Binding-site contacts:
Ligand atom O contacts residue ASP298 of chain 1.C at 2.7 Å (salt-bridge).
Ligand atom CAK contacts residue GLY408 of chain 1.C at 3.6 Å.
Ligand atom CAQ contacts residue LEU406 of chain 1.C at 3.6 Å (hydrophobic).
Ligand atom NAL contacts residue LYS293 of chain 1.C at 3.8 Å.
Ligand atom NAL contacts residue ASP378 of chain 1.C at 2.9 Å (salt-bridge).
Ligand atom O contacts residue ZN1 of chain 1.CA at 3.2 Å.
Ligand atom C contacts residue CO31 of chain 1.EA at 3.7 Å.
Ligand atom OAF contacts residue CO31 of chain 1.EA at 2.6 Å (h-bond).
Ligand atom NAL contacts residue ZN1 of chain 1.CA at 3.2 Å.
Ligand atom C contacts residue ASP298 of chain 1.C at 3.7 Å.
Ligand atom C contacts residue ZN1 of chain 1.DA at 2.8 Å.
Ligand atom C contacts residue ASP378 of chain 1.C at 3.3 Å.
Ligand atom OAF contacts residue ASP298 of chain 1.C at 3.4 Å (salt-bridge).
Ligand atom CAH contacts residue GLY408 of chain 1.C at 3.6 Å.
Ligand atom OAF contacts residue LYS293 of chain 1.C at 3.2 Å (salt-bridge).
Ligand atom OAF contacts residue ZN1 of chain 1.CA at 2.2 Å.
Ligand atom CAJ contacts residue LEU406 of chain 1.C at 3.3 Å (hydrophobic).
Ligand atom CAJ contacts residue GLY408 of chain 1.C at 3.5 Å.
Ligand atom OAF contacts residue ASP378 of chain 1.C at 2.8 Å (salt-bridge).
Ligand atom O contacts residue ZN1 of chain 1.DA at 2.3 Å.
Ligand atom NAL contacts residue CO31 of chain 1.EA at 2.4 Å (h-bond).
Ligand atom O contacts residue ASP378 of chain 1.C at 3.3 Å (salt-bridge).
Ligand atom NAL contacts residue ZN1 of chain 1.DA at 2.8 Å.
Ligand atom CAJ contacts residue THR405 of chain 1.C at 3.5 Å.
Ligand atom OAE contacts residue GLY408 of chain 1.C at 3.1 Å (h-bond).
Ligand atom NAL contacts residue LEU406 of chain 1.C at 3.1 Å (h-bond).
Ligand atom CAQ contacts residue GLY408 of chain 1.C at 3.5 Å.
Ligand atom CAI contacts residue GLY408 of chain 1.C at 3.6 Å.
Ligand atom OAE contacts residue THR407 of chain 1.C at 3.5 Å.
Ligand atom OAF contacts residue GLU380 of chain 1.C at 2.6 Å (salt-bridge).
Ligand atom CAP contacts residue GLY408 of chain 1.C at 3.6 Å.
Ligand atom CAP contacts residue MET315 of chain 1.C at 3.7 Å (hydrophobic).
Ligand atom C contacts residue ZN1 of chain 1.CA at 3.5 Å.
Ligand atom O contacts residue LYS305 of chain 1.C at 3.1 Å (salt-bridge).
Ligand atom CAH contacts residue ALA496 of chain 1.C at 3.6 Å (hydrophobic).
Ligand atom OAF contacts residue ZN1 of chain 1.DA at 2.1 Å.
Ligand atom CAJ contacts residue THR407 of chain 1.C at 3.6 Å.
Ligand atom CA contacts residue LEU406 of chain 1.C at 3.1 Å (hydrophobic).
Ligand atom C contacts residue LEU406 of chain 1.C at 3.5 Å (hydrophobic).
Ligand atom BRG contacts residue MET311 of chain 1.C at 3.5 Å.

Sequence of chain 1.C:
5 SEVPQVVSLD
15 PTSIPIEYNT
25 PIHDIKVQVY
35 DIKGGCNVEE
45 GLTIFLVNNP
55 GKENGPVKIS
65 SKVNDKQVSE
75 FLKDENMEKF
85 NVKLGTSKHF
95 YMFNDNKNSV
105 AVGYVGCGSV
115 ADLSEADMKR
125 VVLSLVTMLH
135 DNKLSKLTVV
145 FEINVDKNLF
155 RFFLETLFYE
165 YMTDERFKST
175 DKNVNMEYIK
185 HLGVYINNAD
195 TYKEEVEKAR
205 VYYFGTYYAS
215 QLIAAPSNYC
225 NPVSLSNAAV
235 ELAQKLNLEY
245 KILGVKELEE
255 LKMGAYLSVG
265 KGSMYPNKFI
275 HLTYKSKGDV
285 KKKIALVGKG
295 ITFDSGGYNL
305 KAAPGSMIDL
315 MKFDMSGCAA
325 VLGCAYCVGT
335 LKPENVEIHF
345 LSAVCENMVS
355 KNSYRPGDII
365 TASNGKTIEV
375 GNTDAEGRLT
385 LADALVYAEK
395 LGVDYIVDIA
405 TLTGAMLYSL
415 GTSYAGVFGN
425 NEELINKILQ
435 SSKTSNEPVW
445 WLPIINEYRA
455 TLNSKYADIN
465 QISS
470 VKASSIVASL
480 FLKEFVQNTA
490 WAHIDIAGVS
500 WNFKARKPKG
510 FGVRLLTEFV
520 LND

A protein and the small-molecule ligand that binds it are described below.
Small molecule (SMILES): CC(C)(C)C(=O)N[C@@H](C(=O)NO)c1ccc(Br)cc1